Binding-site contacts:
Ligand atom N2 contacts residue ASN508 of chain 1.A at 4.4 Å.
Ligand atom O4 contacts residue ASN508 of chain 1.A at 3.6 Å.
Ligand atom C6 contacts residue GLN404 of chain 1.A at 4.2 Å.
Ligand atom C2 contacts residue ASN508 of chain 1.A at 4.0 Å.
Ligand atom C6 contacts residue ASN508 of chain 1.A at 3.8 Å.
Ligand atom O3 contacts residue ASN508 of chain 1.A at 4.5 Å.
Ligand atom N2 contacts residue ASN400 of chain 1.A at 2.9 Å (h-bond).
Ligand atom C8 contacts residue HIS410 of chain 1.A at 3.8 Å.
Ligand atom O5 contacts residue ASN508 of chain 1.A at 3.9 Å.
Ligand atom O5 contacts residue ASN400 of chain 1.A at 2.4 Å (h-bond).
Ligand atom O7 contacts residue ARG1572 of chain 1.A at 4.3 Å.
Ligand atom O6 contacts residue LEU507 of chain 1.A at 2.8 Å (h-bond).
Ligand atom O6 contacts residue GLN404 of chain 1.A at 3.4 Å.
Ligand atom C5 contacts residue LEU507 of chain 1.A at 3.8 Å (hydrophobic).
Ligand atom C7 contacts residue HIS410 of chain 1.A at 4.4 Å.
Ligand atom C8 contacts residue ALA407 of chain 1.A at 4.4 Å (hydrophobic).
Ligand atom C1 contacts residue ASN400 of chain 1.A at 1.4 Å.
Ligand atom C4 contacts residue ASN508 of chain 1.A at 3.6 Å.
Ligand atom C5 contacts residue ASN400 of chain 1.A at 3.7 Å.
Ligand atom C6 contacts residue ASN400 of chain 1.A at 4.5 Å.
Ligand atom C3 contacts residue ASN400 of chain 1.A at 3.8 Å.
Ligand atom C2 contacts residue ASN400 of chain 1.A at 2.5 Å.
Ligand atom C8 contacts residue ASN400 of chain 1.A at 4.3 Å.
Ligand atom O7 contacts residue ASN400 of chain 1.A at 3.1 Å (h-bond).
Ligand atom C5 contacts residue ASN508 of chain 1.A at 3.3 Å.
Ligand atom C1 contacts residue ASN508 of chain 1.A at 3.6 Å.
Ligand atom C7 contacts residue ASN400 of chain 1.A at 3.2 Å.
Ligand atom O3 contacts residue HIS410 of chain 1.A at 3.9 Å.
Ligand atom O6 contacts residue ASN508 of chain 1.A at 4.1 Å.
Ligand atom O5 contacts residue LEU507 of chain 1.A at 4.1 Å.
Ligand atom O5 contacts residue GLN404 of chain 1.A at 3.9 Å.
Ligand atom C4 contacts residue ASN400 of chain 1.A at 4.2 Å.
Ligand atom C3 contacts residue ASN508 of chain 1.A at 3.3 Å.
Ligand atom O6 contacts residue ASN400 of chain 1.A at 3.8 Å.
Ligand atom C6 contacts residue LEU507 of chain 1.A at 3.3 Å (hydrophobic).

Sequence of chain 1.A:
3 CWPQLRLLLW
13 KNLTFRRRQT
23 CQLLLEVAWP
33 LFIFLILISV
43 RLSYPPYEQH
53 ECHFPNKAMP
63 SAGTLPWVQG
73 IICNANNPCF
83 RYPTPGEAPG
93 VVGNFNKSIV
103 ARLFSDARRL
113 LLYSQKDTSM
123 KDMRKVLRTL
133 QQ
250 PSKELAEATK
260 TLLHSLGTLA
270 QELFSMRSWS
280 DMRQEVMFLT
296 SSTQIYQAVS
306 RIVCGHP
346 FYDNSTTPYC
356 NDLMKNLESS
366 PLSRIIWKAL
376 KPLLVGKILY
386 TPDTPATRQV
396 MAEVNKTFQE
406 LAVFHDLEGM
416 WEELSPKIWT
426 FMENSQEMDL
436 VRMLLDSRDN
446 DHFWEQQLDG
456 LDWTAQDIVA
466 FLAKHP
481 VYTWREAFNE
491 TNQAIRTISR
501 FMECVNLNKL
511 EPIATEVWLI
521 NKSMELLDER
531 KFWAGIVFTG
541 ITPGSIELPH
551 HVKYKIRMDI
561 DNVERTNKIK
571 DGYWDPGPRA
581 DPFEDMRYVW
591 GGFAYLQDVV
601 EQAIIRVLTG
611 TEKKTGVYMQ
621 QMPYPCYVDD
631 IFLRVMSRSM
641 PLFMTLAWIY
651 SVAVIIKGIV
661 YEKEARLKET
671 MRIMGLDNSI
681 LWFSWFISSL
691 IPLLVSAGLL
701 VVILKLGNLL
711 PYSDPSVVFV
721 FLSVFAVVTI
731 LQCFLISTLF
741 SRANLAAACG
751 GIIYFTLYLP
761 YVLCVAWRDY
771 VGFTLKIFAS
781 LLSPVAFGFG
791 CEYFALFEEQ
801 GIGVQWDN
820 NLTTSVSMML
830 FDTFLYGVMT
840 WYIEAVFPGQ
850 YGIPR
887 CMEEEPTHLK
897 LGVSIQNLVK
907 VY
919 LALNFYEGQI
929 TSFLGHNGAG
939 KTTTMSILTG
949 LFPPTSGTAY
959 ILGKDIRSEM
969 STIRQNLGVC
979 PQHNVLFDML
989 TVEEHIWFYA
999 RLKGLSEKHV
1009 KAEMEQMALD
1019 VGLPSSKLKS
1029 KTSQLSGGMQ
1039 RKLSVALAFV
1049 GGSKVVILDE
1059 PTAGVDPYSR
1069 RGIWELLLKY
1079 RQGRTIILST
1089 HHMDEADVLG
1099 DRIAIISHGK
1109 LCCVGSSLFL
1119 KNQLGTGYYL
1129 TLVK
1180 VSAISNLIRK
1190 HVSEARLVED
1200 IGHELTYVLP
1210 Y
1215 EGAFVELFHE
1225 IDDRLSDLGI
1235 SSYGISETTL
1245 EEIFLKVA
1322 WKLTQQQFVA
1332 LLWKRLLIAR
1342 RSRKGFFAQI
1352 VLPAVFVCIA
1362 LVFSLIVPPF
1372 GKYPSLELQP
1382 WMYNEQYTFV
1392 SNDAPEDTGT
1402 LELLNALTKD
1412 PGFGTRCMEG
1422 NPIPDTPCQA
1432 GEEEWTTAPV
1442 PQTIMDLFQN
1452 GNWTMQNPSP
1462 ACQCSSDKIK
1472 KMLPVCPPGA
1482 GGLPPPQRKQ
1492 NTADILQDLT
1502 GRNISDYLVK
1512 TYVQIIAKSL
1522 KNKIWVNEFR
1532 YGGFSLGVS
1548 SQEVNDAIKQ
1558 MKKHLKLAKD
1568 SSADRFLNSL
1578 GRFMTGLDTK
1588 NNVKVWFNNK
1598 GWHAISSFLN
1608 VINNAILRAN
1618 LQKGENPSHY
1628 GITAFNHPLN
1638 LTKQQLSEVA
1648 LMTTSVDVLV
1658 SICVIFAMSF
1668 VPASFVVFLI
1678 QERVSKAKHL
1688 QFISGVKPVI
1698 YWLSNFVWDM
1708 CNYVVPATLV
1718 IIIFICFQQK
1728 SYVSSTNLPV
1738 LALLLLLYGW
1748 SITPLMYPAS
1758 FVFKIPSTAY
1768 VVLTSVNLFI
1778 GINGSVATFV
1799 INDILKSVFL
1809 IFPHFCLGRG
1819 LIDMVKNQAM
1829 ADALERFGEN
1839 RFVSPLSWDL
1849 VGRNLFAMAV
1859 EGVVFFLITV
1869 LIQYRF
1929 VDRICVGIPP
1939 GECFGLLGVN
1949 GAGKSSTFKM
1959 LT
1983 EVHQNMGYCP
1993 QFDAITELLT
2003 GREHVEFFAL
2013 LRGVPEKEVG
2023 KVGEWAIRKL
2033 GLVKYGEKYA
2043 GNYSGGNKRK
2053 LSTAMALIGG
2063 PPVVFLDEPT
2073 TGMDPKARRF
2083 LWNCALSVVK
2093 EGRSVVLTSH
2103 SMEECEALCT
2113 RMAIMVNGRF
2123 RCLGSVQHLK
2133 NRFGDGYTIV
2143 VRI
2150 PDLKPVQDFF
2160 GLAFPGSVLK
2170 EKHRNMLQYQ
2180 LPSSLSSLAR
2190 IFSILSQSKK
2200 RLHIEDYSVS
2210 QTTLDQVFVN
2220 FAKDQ

A protein and the small-molecule ligand that binds it are described below.
Small molecule (SMILES): CC(=O)N[C@H]1[C@H](O[C@H]2[C@H](O)[C@@H](NC(C)=O)CO[C@@H]2CO)O[C@H](CO)[C@@H](O)[C@@H]1O